Binding-site contacts:
Ligand atom N7 contacts residue SER417 of chain 1.X at 4.4 Å.
Ligand atom N1 contacts residue PRO416 of chain 1.X at 3.2 Å (h-bond).
Ligand atom C1' contacts residue PRO416 of chain 1.X at 4.5 Å (hydrophobic).
Ligand atom N7 contacts residue PRO200 of chain 1.X at 4.0 Å.
Ligand atom P contacts residue PRO200 of chain 1.X at 4.5 Å.
Ligand atom N3 contacts residue PRO200 of chain 1.X at 4.2 Å.
Ligand atom N7 contacts residue PRO416 of chain 1.X at 4.4 Å.
Ligand atom C5 contacts residue PRO200 of chain 1.X at 3.8 Å (hydrophobic).
Ligand atom N1 contacts residue PRO200 of chain 1.X at 4.1 Å.
Ligand atom C2 contacts residue PRO416 of chain 1.X at 3.9 Å (hydrophobic).
Ligand atom C6 contacts residue GLY424 of chain 1.X at 4.5 Å.
Ligand atom N7 contacts residue HIS415 of chain 1.X at 3.8 Å.
Ligand atom N9 contacts residue PRO416 of chain 1.X at 4.2 Å.
Ligand atom N6 contacts residue VAL199 of chain 1.X at 4.5 Å.
Ligand atom N1 contacts residue VAL199 of chain 1.X at 3.7 Å.
Ligand atom C6 contacts residue PRO416 of chain 1.X at 3.0 Å (hydrophobic).
Ligand atom C2 contacts residue VAL199 of chain 1.X at 4.2 Å (hydrophobic).
Ligand atom C6 contacts residue PRO200 of chain 1.X at 4.0 Å (hydrophobic).
Ligand atom C8 contacts residue HIS415 of chain 1.X at 3.6 Å.
Ligand atom O1P contacts residue PRO200 of chain 1.X at 4.1 Å.
Ligand atom C6 contacts residue SER417 of chain 1.X at 4.5 Å.
Ligand atom C2 contacts residue PRO200 of chain 1.X at 4.1 Å (hydrophobic).
Ligand atom O3P contacts residue LYS198 of chain 1.X at 4.5 Å.
Ligand atom N6 contacts residue SER417 of chain 1.X at 3.8 Å.
Ligand atom N1 contacts residue GLY424 of chain 1.X at 3.5 Å (h-bond).
Ligand atom C2 contacts residue GLY424 of chain 1.X at 4.1 Å.
Ligand atom C2' contacts residue HIS415 of chain 1.X at 3.9 Å.
Ligand atom C5 contacts residue PRO416 of chain 1.X at 3.6 Å (hydrophobic).
Ligand atom O3P contacts residue PRO200 of chain 1.X at 3.9 Å.
Ligand atom C6 contacts residue VAL199 of chain 1.X at 4.3 Å (hydrophobic).
Ligand atom N6 contacts residue GLY424 of chain 1.X at 3.8 Å.
Ligand atom C8 contacts residue PRO200 of chain 1.X at 4.4 Å (hydrophobic).
Ligand atom N6 contacts residue PRO200 of chain 1.X at 4.4 Å.
Ligand atom C4 contacts residue PRO416 of chain 1.X at 4.0 Å (hydrophobic).
Ligand atom N9 contacts residue PRO200 of chain 1.X at 4.4 Å.
Ligand atom N7 contacts residue ASN394 of chain 1.X at 4.3 Å.
Ligand atom C4 contacts residue PRO200 of chain 1.X at 4.1 Å (hydrophobic).
Ligand atom N3 contacts residue PRO416 of chain 1.X at 4.1 Å.
Ligand atom N6 contacts residue PRO416 of chain 1.X at 3.1 Å (h-bond).

The protein below binds the small molecule below.
Small molecule (SMILES): Nc1ncnc2c1ncn2[C@H]1C[C@H](O)[C@@H](COP(=O)(O)O)O1

Sequence of chain 1.X:
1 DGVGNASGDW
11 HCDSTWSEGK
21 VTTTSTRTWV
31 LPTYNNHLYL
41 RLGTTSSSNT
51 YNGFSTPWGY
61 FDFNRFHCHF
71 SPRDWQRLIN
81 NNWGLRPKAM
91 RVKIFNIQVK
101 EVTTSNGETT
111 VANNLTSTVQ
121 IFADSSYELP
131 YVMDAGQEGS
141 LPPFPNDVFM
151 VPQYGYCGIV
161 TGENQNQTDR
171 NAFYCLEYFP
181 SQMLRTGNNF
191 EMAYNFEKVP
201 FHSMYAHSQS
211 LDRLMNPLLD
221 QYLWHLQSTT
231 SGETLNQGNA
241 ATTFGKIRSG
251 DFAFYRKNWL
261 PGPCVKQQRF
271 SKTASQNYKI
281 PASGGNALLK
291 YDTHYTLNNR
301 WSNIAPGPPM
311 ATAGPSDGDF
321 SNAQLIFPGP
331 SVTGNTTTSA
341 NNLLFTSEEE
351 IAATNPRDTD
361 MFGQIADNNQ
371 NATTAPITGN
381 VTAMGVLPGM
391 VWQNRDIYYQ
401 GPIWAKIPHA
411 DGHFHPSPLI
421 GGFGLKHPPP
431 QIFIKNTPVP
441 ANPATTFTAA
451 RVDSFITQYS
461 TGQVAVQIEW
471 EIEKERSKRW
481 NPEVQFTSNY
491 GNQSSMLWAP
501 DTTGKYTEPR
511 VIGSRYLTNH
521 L